A protein and the small-molecule ligand that binds it are described below.
Small molecule (SMILES): CCCOc1cncc2nnc(-c3cnn(C)c3-c3ccc(CC)cc3)n12

Sequence of chain 1.C:
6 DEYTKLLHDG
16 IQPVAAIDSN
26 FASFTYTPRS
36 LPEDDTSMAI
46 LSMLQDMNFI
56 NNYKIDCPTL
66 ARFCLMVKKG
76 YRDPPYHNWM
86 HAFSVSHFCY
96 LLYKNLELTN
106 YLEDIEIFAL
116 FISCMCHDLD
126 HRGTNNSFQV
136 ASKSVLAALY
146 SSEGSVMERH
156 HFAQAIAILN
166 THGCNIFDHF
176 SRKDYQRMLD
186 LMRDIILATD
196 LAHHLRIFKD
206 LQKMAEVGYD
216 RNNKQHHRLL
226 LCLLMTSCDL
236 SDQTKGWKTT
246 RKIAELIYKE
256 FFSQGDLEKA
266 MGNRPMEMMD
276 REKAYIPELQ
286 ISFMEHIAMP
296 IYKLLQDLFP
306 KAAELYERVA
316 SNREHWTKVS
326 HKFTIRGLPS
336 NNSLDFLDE

Binding-site contacts:
Ligand atom C21 contacts residue LEU235 of chain 1.C at 4.0 Å (hydrophobic).
Ligand atom C24 contacts residue LEU235 of chain 1.C at 4.0 Å (hydrophobic).
Ligand atom C6 contacts residue ILE252 of chain 1.C at 3.1 Å (hydrophobic).
Ligand atom N8 contacts residue HIS82 of chain 1.C at 3.7 Å.
Ligand atom C26 contacts residue THR231 of chain 1.C at 3.4 Å.
Ligand atom C13 contacts residue GLN285 of chain 1.C at 3.7 Å.
Ligand atom C25 contacts residue MET273 of chain 1.C at 4.0 Å (hydrophobic).
Ligand atom C16 contacts residue ASP234 of chain 1.C at 3.8 Å.
Ligand atom C27 contacts residue PHE288 of chain 1.C at 3.6 Å (hydrophobic).
Ligand atom N12 contacts residue GLN285 of chain 1.C at 3.0 Å (h-bond).
Ligand atom C20 contacts residue LEU196 of chain 1.C at 3.6 Å (hydrophobic).
Ligand atom N7 contacts residue ILE252 of chain 1.C at 3.6 Å.
Ligand atom C19 contacts residue ASP234 of chain 1.C at 3.6 Å.
Ligand atom C23 contacts residue PHE256 of chain 1.C at 3.8 Å (hydrophobic).
Ligand atom C20 contacts residue LEU235 of chain 1.C at 3.9 Å (hydrophobic).
Ligand atom C27 contacts residue LEU196 of chain 1.C at 3.4 Å (hydrophobic).
Ligand atom N7 contacts residue LEU235 of chain 1.C at 3.6 Å.
Ligand atom C9 contacts residue HIS82 of chain 1.C at 4.0 Å.
Ligand atom C10 contacts residue ILE252 of chain 1.C at 4.0 Å (hydrophobic).
Ligand atom N12 contacts residue PHE288 of chain 1.C at 3.4 Å.
Ligand atom C26 contacts residue HIS199 of chain 1.C at 3.5 Å.
Ligand atom N4 contacts residue LEU235 of chain 1.C at 3.5 Å.
Ligand atom C24 contacts residue THR231 of chain 1.C at 3.8 Å.
Ligand atom C6 contacts residue PHE288 of chain 1.C at 3.6 Å (hydrophobic).
Ligand atom C15 contacts residue PHE288 of chain 1.C at 3.3 Å (hydrophobic).
Ligand atom N3 contacts residue PHE288 of chain 1.C at 3.8 Å.
Ligand atom N3 contacts residue ILE252 of chain 1.C at 3.6 Å.
Ligand atom N4 contacts residue TYR81 of chain 1.C at 3.8 Å.
Ligand atom C23 contacts residue PHE288 of chain 1.C at 3.9 Å (hydrophobic).
Ligand atom C10 contacts residue PHE288 of chain 1.C at 3.9 Å (hydrophobic).
Ligand atom C26 contacts residue LEU196 of chain 1.C at 3.8 Å (hydrophobic).
Ligand atom C13 contacts residue PHE288 of chain 1.C at 3.8 Å (hydrophobic).
Ligand atom O18 contacts residue PHE256 of chain 1.C at 3.5 Å.
Ligand atom C17 contacts residue LEU235 of chain 1.C at 4.0 Å (hydrophobic).
Ligand atom C19 contacts residue THR194 of chain 1.C at 4.0 Å.
Ligand atom N12 contacts residue ILE252 of chain 1.C at 3.5 Å.
Ligand atom C15 contacts residue ILE252 of chain 1.C at 3.1 Å (hydrophobic).
Ligand atom N7 contacts residue TYR81 of chain 1.C at 3.9 Å.
Ligand atom C13 contacts residue ILE252 of chain 1.C at 4.0 Å (hydrophobic).
Ligand atom C17 contacts residue PHE288 of chain 1.C at 4.0 Å (hydrophobic).